Binding-site contacts:
Ligand atom N contacts residue PRO41 of chain 1.B at 3.4 Å (h-bond).
Ligand atom NE contacts residue ASP85 of chain 1.A at 3.1 Å (salt-bridge).
Ligand atom CG contacts residue THR40 of chain 1.A at 3.4 Å.
Ligand atom NE contacts residue ILE92 of chain 1.B at 3.6 Å.
Ligand atom OG contacts residue GLU154 of chain 1.B at 2.7 Å (salt-bridge).
Ligand atom CG contacts residue ASP85 of chain 1.A at 3.5 Å.
Ligand atom CD2 contacts residue TYR87 of chain 1.A at 3.6 Å (hydrophobic).
Ligand atom NH2 contacts residue GLN111 of chain 1.B at 2.8 Å (h-bond).
Ligand atom CD1 contacts residue GLY101 of chain 1.A at 3.6 Å.
Ligand atom CG contacts residue ILE92 of chain 1.B at 3.5 Å (hydrophobic).
Ligand atom NH1 contacts residue SER43 of chain 1.A at 3.6 Å (h-bond).
Ligand atom NH1 contacts residue TYR94 of chain 1.B at 3.6 Å (h-bond).
Ligand atom CD contacts residue GLY42 of chain 1.A at 3.1 Å.
Ligand atom CA contacts residue ASP85 of chain 1.A at 3.1 Å.
Ligand atom CD contacts residue GLN38 of chain 1.A at 3.5 Å.
Ligand atom NH2 contacts residue ASP85 of chain 1.A at 3.1 Å (salt-bridge).
Ligand atom O contacts residue GLN38 of chain 1.A at 3.4 Å.
Ligand atom NH1 contacts residue GLY42 of chain 1.A at 3.3 Å (h-bond).
Ligand atom ND1 contacts residue PRO41 of chain 1.B at 3.3 Å (h-bond).
Ligand atom SG contacts residue VAL9 of chain 1.A at 3.3 Å.
Ligand atom O contacts residue ASN41 of chain 1.A at 3.1 Å (h-bond).
Ligand atom O contacts residue ASN41 of chain 1.A at 2.8 Å (h-bond).
Ligand atom C contacts residue ASP85 of chain 1.A at 3.3 Å.
Ligand atom CD2 contacts residue TYR87 of chain 1.A at 3.3 Å (hydrophobic).
Ligand atom CB contacts residue GLU154 of chain 1.B at 3.3 Å.
Ligand atom OE1 contacts residue PRO41 of chain 1.B at 3.5 Å (h-bond).
Ligand atom CD contacts residue THR40 of chain 1.A at 3.6 Å.
Ligand atom CD2 contacts residue GLN39 of chain 1.B at 3.3 Å.
Ligand atom NH2 contacts residue ALA84 of chain 1.A at 3.5 Å.
Ligand atom CD contacts residue ASP85 of chain 1.A at 3.6 Å.
Ligand atom CZ contacts residue ASP85 of chain 1.A at 3.6 Å.
Ligand atom NH1 contacts residue THR40 of chain 1.A at 3.0 Å (h-bond).
Ligand atom O contacts residue PRO41 of chain 1.B at 3.3 Å.
Ligand atom CB contacts residue SER40 of chain 1.B at 3.6 Å.
Ligand atom N contacts residue ASP85 of chain 1.A at 2.6 Å (salt-bridge).
Ligand atom O contacts residue LYS103 of chain 1.A at 3.1 Å (salt-bridge).
Ligand atom CD1 contacts residue LEU114 of chain 1.B at 3.6 Å (hydrophobic).
Ligand atom NE2 contacts residue ALA100 of chain 1.A at 3.1 Å (h-bond).
Ligand atom NH1 contacts residue GLN111 of chain 1.B at 2.8 Å (h-bond).
Ligand atom CZ contacts residue GLN111 of chain 1.B at 3.2 Å.

Sequence of chain 1.B:
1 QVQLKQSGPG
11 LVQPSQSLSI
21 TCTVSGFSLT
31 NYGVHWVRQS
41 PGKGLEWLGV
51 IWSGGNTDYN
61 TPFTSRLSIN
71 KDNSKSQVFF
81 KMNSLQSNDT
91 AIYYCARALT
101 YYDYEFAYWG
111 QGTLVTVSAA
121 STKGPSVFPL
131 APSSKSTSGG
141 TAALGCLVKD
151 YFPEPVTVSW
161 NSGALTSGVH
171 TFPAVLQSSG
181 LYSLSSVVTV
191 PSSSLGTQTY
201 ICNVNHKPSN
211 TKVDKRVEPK

Sequence of chain 1.A:
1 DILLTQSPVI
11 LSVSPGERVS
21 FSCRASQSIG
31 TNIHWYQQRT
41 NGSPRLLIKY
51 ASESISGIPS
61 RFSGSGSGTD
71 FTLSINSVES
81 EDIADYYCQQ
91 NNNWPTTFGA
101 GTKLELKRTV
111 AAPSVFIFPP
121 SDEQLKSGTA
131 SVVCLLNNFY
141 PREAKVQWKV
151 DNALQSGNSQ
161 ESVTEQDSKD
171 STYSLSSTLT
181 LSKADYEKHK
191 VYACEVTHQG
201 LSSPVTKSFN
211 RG

The small molecule below binds the protein below.
Small molecule (SMILES): CC(C)C[C@@H]1NC(=O)[C@H](CCCN=C(N)N)NC(=O)[C@H](CCCN=C(N)N)NC(=O)[C@H]([C@@H](C)O)NC(=O)[C@H](CO)NC(=O)[C@H](CC(C)C)NC(=O)[C@H](CC(=O)O)NC(=O)[C@H](Cc2cnc[nH]2)NC(=O)[C@H](CCC(N)=O)NC(=O)[C@@H](N)CSSC[C@@H](C(=O)O)NC(=O)[C@H](CCCCN)NC1=O